Sequence of chain 1.F:
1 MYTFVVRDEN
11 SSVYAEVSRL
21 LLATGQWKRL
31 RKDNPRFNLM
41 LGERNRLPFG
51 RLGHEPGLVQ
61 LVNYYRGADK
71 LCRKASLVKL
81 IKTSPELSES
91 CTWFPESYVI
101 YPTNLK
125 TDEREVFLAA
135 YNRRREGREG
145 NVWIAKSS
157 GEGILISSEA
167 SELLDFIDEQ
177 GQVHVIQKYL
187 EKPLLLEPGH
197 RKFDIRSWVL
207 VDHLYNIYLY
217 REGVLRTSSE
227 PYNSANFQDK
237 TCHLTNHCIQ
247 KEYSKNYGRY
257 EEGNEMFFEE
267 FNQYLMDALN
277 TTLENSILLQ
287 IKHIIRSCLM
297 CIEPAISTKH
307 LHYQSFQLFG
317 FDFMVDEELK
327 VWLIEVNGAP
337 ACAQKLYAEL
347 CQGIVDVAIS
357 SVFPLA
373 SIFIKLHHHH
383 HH

This small molecule binds to this protein.
Small molecule (SMILES): Nc1ncnc2c1ncn2[C@@H]1O[C@H](CO[P](=O)(O)O[P](=O)(O)CP(=O)(O)O)[C@@H](O)[C@H]1O

Binding-site contacts:
Ligand atom O1A contacts residue GLU331 of chain 1.F at 3.8 Å.
Ligand atom N6 contacts residue LYS184 of chain 1.F at 2.6 Å (salt-bridge).
Ligand atom C2 contacts residue LEU186 of chain 1.F at 3.5 Å (hydrophobic).
Ligand atom PB contacts residue LYS150 of chain 1.F at 3.6 Å.
Ligand atom PB contacts residue GLU331 of chain 1.F at 3.3 Å.
Ligand atom O2B contacts residue GLU331 of chain 1.F at 2.6 Å (salt-bridge).
Ligand atom C2 contacts residue TYR185 of chain 1.F at 3.2 Å (hydrophobic).
Ligand atom C5' contacts residue ASN242 of chain 1.F at 3.2 Å.
Ligand atom PG contacts residue ASP318 of chain 1.F at 3.6 Å.
Ligand atom O1B contacts residue LYS150 of chain 1.F at 2.9 Å (salt-bridge).
Ligand atom N1 contacts residue TYR185 of chain 1.F at 3.4 Å.
Ligand atom O1G contacts residue ARG222 of chain 1.F at 3.7 Å.
Ligand atom N3 contacts residue TYR185 of chain 1.F at 3.3 Å.
Ligand atom O2G contacts residue ARG202 of chain 1.F at 3.4 Å (salt-bridge).
Ligand atom O2' contacts residue THR241 of chain 1.F at 3.5 Å (h-bond).
Ligand atom N1 contacts residue LEU186 of chain 1.F at 3.0 Å (h-bond).
Ligand atom N6 contacts residue ILE148 of chain 1.F at 3.8 Å.
Ligand atom O2B contacts residue LYS74 of chain 1.F at 2.7 Å (salt-bridge).
Ligand atom N6 contacts residue GLN183 of chain 1.F at 3.6 Å (h-bond).
Ligand atom O1G contacts residue GLU331 of chain 1.F at 2.7 Å (salt-bridge).
Ligand atom O3G contacts residue GLU331 of chain 1.F at 2.5 Å (salt-bridge).
Ligand atom O3' contacts residue THR241 of chain 1.F at 3.5 Å (h-bond).
Ligand atom O3G contacts residue ASN333 of chain 1.F at 2.7 Å (h-bond).
Ligand atom O1G contacts residue ASP318 of chain 1.F at 2.6 Å (salt-bridge).
Ligand atom PG contacts residue GLU331 of chain 1.F at 3.0 Å.
Ligand atom C2 contacts residue LYS198 of chain 1.F at 3.4 Å.
Ligand atom O2B contacts residue LYS150 of chain 1.F at 3.1 Å (salt-bridge).
Ligand atom O2A contacts residue LYS150 of chain 1.F at 3.2 Å.
Ligand atom O3' contacts residue ASP200 of chain 1.F at 2.6 Å (salt-bridge).
Ligand atom C4' contacts residue ASN242 of chain 1.F at 3.4 Å.
Ligand atom N3 contacts residue LYS198 of chain 1.F at 2.9 Å (salt-bridge).
Ligand atom O2G contacts residue ASN333 of chain 1.F at 3.8 Å.
Ligand atom N6 contacts residue LEU186 of chain 1.F at 3.3 Å.
Ligand atom C6 contacts residue LYS184 of chain 1.F at 3.8 Å.
Ligand atom O3' contacts residue ASN242 of chain 1.F at 3.4 Å (h-bond).
Ligand atom O2A contacts residue LYS74 of chain 1.F at 3.0 Å (salt-bridge).
Ligand atom C6 contacts residue LEU186 of chain 1.F at 3.7 Å (hydrophobic).
Ligand atom C3B contacts residue GLU331 of chain 1.F at 3.7 Å.
Ligand atom O3A contacts residue GLU331 of chain 1.F at 3.6 Å.
Ligand atom N6 contacts residue TYR185 of chain 1.F at 3.8 Å.